Sequence of chain 28.D:
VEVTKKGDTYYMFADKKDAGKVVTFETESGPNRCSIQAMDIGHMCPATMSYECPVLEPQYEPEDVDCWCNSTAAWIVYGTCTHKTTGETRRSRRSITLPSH

Binding-site contacts:
Ligand atom N2 contacts residue ASN70 of chain 28.D at 2.9 Å (h-bond).
Ligand atom C7 contacts residue PRO31 of chain 28.D at 3.1 Å (hydrophobic).
Ligand atom C3 contacts residue PRO31 of chain 28.D at 3.3 Å (hydrophobic).
Ligand atom N2 contacts residue PRO31 of chain 28.D at 2.5 Å (h-bond).
Ligand atom C8 contacts residue ASN70 of chain 28.D at 3.9 Å.
Ligand atom C1 contacts residue ARG33 of chain 28.D at 4.3 Å.
Ligand atom C6 contacts residue ARG33 of chain 28.D at 3.3 Å.
Ligand atom O7 contacts residue SER29 of chain 28.D at 4.4 Å.
Ligand atom C5 contacts residue ARG33 of chain 28.D at 4.3 Å.
Ligand atom C2 contacts residue PRO31 of chain 28.D at 3.4 Å (hydrophobic).
Ligand atom C2 contacts residue ASN70 of chain 28.D at 2.5 Å.
Ligand atom O7 contacts residue ASN70 of chain 28.D at 3.3 Å (h-bond).
Ligand atom O3 contacts residue PRO31 of chain 28.D at 3.4 Å (h-bond).
Ligand atom O7 contacts residue SER71 of chain 28.D at 3.8 Å.
Ligand atom C7 contacts residue ASN70 of chain 28.D at 3.1 Å.
Ligand atom C5 contacts residue ASN70 of chain 28.D at 3.7 Å.
Ligand atom O7 contacts residue PRO31 of chain 28.D at 3.1 Å (h-bond).
Ligand atom O6 contacts residue ARG33 of chain 28.D at 3.2 Å (salt-bridge).
Ligand atom C3 contacts residue ASN70 of chain 28.D at 3.8 Å.
Ligand atom C8 contacts residue PRO31 of chain 28.D at 4.4 Å (hydrophobic).
Ligand atom O5 contacts residue ASN70 of chain 28.D at 2.4 Å (h-bond).
Ligand atom C1 contacts residue ASN32 of chain 28.D at 4.5 Å.
Ligand atom C1 contacts residue ASN70 of chain 28.D at 1.4 Å.
Ligand atom C4 contacts residue ASN70 of chain 28.D at 4.2 Å.
Ligand atom N2 contacts residue ASN32 of chain 28.D at 4.0 Å.
Ligand atom C1 contacts residue PRO31 of chain 28.D at 4.2 Å (hydrophobic).

The protein below binds the small molecule below.
Small molecule (SMILES): CC(=O)N[C@@H]1[C@@H](O)[C@H](O)[C@@H](CO)O[C@H]1O